Binding-site contacts:
Ligand atom N1 contacts residue ASP163 of chain 1.A at 3.8 Å.
Ligand atom C22 contacts residue GLN99 of chain 1.A at 3.9 Å.
Ligand atom C6 contacts residue VAL40 of chain 1.A at 3.5 Å (hydrophobic).
Ligand atom O2 contacts residue LYS52 of chain 1.A at 3.6 Å.
Ligand atom C7 contacts residue ALA50 of chain 1.A at 3.7 Å (hydrophobic).
Ligand atom O1 contacts residue VAL40 of chain 1.A at 3.4 Å.
Ligand atom F2 contacts residue HIS143 of chain 1.A at 3.3 Å.
Ligand atom F1 contacts residue ILE82 of chain 1.A at 3.4 Å.
Ligand atom C6 contacts residue THR98 of chain 1.A at 3.7 Å.
Ligand atom C22 contacts residue THR98 of chain 1.A at 3.6 Å.
Ligand atom C21 contacts residue LEU74 of chain 1.A at 3.4 Å (hydrophobic).
Ligand atom N1 contacts residue LEU74 of chain 1.A at 3.6 Å.
Ligand atom N2 contacts residue CYS101 of chain 1.A at 3.1 Å (h-bond).
Ligand atom C contacts residue PHE152 of chain 1.A at 3.7 Å (hydrophobic).
Ligand atom C9 contacts residue LYS52 of chain 1.A at 3.9 Å.
Ligand atom O contacts residue PHE152 of chain 1.A at 3.8 Å.
Ligand atom C13 contacts residue LEU83 of chain 1.A at 3.6 Å (hydrophobic).
Ligand atom C20 contacts residue GLY162 of chain 1.A at 3.7 Å.
Ligand atom C5 contacts residue VAL40 of chain 1.A at 3.7 Å (hydrophobic).
Ligand atom F contacts residue LEU136 of chain 1.A at 3.6 Å.
Ligand atom C23 contacts residue ALA50 of chain 1.A at 3.7 Å (hydrophobic).
Ligand atom C21 contacts residue ASP163 of chain 1.A at 3.7 Å.
Ligand atom O2 contacts residue ILE96 of chain 1.A at 3.6 Å.
Ligand atom O contacts residue TRP100 of chain 1.A at 3.7 Å.
Ligand atom C15 contacts residue ASP163 of chain 1.A at 3.9 Å.
Ligand atom C22 contacts residue ALA50 of chain 1.A at 3.5 Å (hydrophobic).
Ligand atom C7 contacts residue THR98 of chain 1.A at 3.6 Å.
Ligand atom N3 contacts residue PHE152 of chain 1.A at 3.4 Å.
Ligand atom C23 contacts residue CYS101 of chain 1.A at 3.4 Å (hydrophobic).
Ligand atom F1 contacts residue LEU136 of chain 1.A at 3.7 Å.
Ligand atom C10 contacts residue ASP163 of chain 1.A at 3.2 Å.
Ligand atom C23 contacts residue GLN99 of chain 1.A at 3.2 Å.
Ligand atom N3 contacts residue CYS101 of chain 1.A at 3.4 Å (h-bond).
Ligand atom C7 contacts residue LYS52 of chain 1.A at 3.5 Å.
Ligand atom C contacts residue TRP100 of chain 1.A at 3.8 Å (hydrophobic).
Ligand atom C1 contacts residue ILE32 of chain 1.A at 3.5 Å (hydrophobic).
Ligand atom C9 contacts residue GLU70 of chain 1.A at 3.6 Å.
Ligand atom C20 contacts residue LEU74 of chain 1.A at 3.5 Å (hydrophobic).
Ligand atom N contacts residue GLU70 of chain 1.A at 3.0 Å (salt-bridge).
Ligand atom C8 contacts residue LYS52 of chain 1.A at 3.6 Å.

Sequence of chain 1.A:
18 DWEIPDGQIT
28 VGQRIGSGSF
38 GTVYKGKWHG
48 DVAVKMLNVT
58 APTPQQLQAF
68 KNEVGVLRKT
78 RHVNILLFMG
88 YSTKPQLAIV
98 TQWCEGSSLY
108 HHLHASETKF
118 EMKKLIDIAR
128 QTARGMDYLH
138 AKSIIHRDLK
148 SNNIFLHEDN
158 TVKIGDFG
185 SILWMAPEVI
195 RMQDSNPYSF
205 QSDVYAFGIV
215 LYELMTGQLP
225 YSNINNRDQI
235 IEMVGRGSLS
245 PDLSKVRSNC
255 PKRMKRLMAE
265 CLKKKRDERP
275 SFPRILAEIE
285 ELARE

The protein below binds the small molecule below.
Small molecule (SMILES): O=C1CCc2c(Oc3ccc4c(c3)[C@@H]3[C@H](O4)[C@H]3c3nc4cc(C(F)(F)F)ccc4[nH]3)ccnc2N1